Sequence of chain 1.A:
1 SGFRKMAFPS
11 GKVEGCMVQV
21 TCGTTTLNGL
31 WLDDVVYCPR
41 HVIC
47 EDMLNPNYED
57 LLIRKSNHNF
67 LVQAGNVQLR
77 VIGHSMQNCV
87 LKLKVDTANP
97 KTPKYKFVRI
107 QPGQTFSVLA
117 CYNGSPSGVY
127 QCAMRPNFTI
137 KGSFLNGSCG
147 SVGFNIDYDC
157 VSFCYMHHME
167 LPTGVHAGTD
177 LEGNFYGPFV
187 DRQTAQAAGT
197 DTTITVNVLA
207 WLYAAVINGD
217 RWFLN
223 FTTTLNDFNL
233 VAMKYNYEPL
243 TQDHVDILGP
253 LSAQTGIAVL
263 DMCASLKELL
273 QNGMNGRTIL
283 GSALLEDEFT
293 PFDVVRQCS

This protein binds this small molecule.
Small molecule (SMILES): Cc1scnc1COc1cc(Cl)cc(-c2cc(-c3c[nH]c(=O)[nH]c3=O)cn(-c3cccnc3)c2=O)c1

Binding-site contacts:
Ligand atom N4 contacts residue CYS145 of chain 1.A at 3.6 Å.
Ligand atom S1 contacts residue ALA191 of chain 1.A at 3.6 Å.
Ligand atom C24 contacts residue PHE140 of chain 1.A at 3.3 Å (hydrophobic).
Ligand atom C19 contacts residue THR26 of chain 1.A at 3.7 Å.
Ligand atom O3 contacts residue SER144 of chain 1.A at 3.6 Å (h-bond).
Ligand atom C17 contacts residue ASN142 of chain 1.A at 3.3 Å.
Ligand atom C11 contacts residue THR190 of chain 1.A at 3.4 Å.
Ligand atom C24 contacts residue GLU166 of chain 1.A at 3.5 Å.
Ligand atom C17 contacts residue GLY143 of chain 1.A at 3.7 Å.
Ligand atom CL1 contacts residue ASP187 of chain 1.A at 3.4 Å.
Ligand atom C16 contacts residue ASN142 of chain 1.A at 3.6 Å.
Ligand atom C8 contacts residue GLU166 of chain 1.A at 3.4 Å.
Ligand atom C10 contacts residue THR190 of chain 1.A at 3.6 Å.
Ligand atom O3 contacts residue ASN142 of chain 1.A at 3.4 Å (h-bond).
Ligand atom O4 contacts residue THR26 of chain 1.A at 3.0 Å (h-bond).
Ligand atom N1 contacts residue GLN189 of chain 1.A at 3.4 Å.
Ligand atom O3 contacts residue GLY143 of chain 1.A at 2.9 Å (h-bond).
Ligand atom C5 contacts residue MET165 of chain 1.A at 3.7 Å (hydrophobic).
Ligand atom N5 contacts residue GLU166 of chain 1.A at 3.6 Å.
Ligand atom C15 contacts residue CYS145 of chain 1.A at 3.4 Å (hydrophobic).
Ligand atom C23 contacts residue ASN142 of chain 1.A at 3.5 Å.
Ligand atom O3 contacts residue CYS145 of chain 1.A at 3.3 Å (h-bond).
Ligand atom C25 contacts residue HIS163 of chain 1.A at 3.4 Å.
Ligand atom O4 contacts residue THR25 of chain 1.A at 3.0 Å.
Ligand atom C11 contacts residue GLN192 of chain 1.A at 3.6 Å.
Ligand atom C20 contacts residue ASN142 of chain 1.A at 3.7 Å.
Ligand atom N5 contacts residue SER144 of chain 1.A at 3.5 Å (h-bond).
Ligand atom S1 contacts residue THR190 of chain 1.A at 3.1 Å (h-bond).
Ligand atom N5 contacts residue HIS163 of chain 1.A at 2.9 Å (h-bond).
Ligand atom C11 contacts residue LEU167 of chain 1.A at 3.7 Å (hydrophobic).
Ligand atom C18 contacts residue MET49 of chain 1.A at 3.7 Å (hydrophobic).
Ligand atom C20 contacts residue CYS145 of chain 1.A at 3.3 Å (hydrophobic).
Ligand atom O2 contacts residue GLN189 of chain 1.A at 3.4 Å.
Ligand atom C12 contacts residue PRO168 of chain 1.A at 3.7 Å (hydrophobic).
Ligand atom O1 contacts residue MET165 of chain 1.A at 3.3 Å.
Ligand atom C6 contacts residue MET165 of chain 1.A at 3.5 Å (hydrophobic).
Ligand atom N2 contacts residue THR26 of chain 1.A at 3.5 Å (h-bond).
Ligand atom C4 contacts residue HIS164 of chain 1.A at 3.7 Å.
Ligand atom C23 contacts residue LEU141 of chain 1.A at 3.6 Å (hydrophobic).
Ligand atom O1 contacts residue GLU166 of chain 1.A at 2.8 Å (salt-bridge).